Binding-site contacts:
Ligand atom C3 contacts residue LEU131 of chain 5.B at 3.8 Å (hydrophobic).
Ligand atom C7 contacts residue ASP72 of chain 6.B at 3.6 Å.
Ligand atom C5 contacts residue LEU73 of chain 6.B at 3.7 Å (hydrophobic).
Ligand atom C2 contacts residue VAL135 of chain 5.B at 3.5 Å (hydrophobic).
Ligand atom C12 contacts residue ALA37 of chain 6.B at 3.7 Å (hydrophobic).
Ligand atom C2 contacts residue LEU131 of chain 5.B at 4.0 Å (hydrophobic).
Ligand atom C3 contacts residue LEU102 of chain 6.B at 3.6 Å (hydrophobic).
Ligand atom CL contacts residue GLY9 of chain 6.B at 3.3 Å.
Ligand atom C contacts residue LEU73 of chain 6.B at 3.6 Å (hydrophobic).
Ligand atom O contacts residue LEU73 of chain 6.B at 3.6 Å.
Ligand atom CL contacts residue PRO8 of chain 6.B at 3.7 Å.
Ligand atom C13 contacts residue ALA37 of chain 6.B at 3.9 Å (hydrophobic).
Ligand atom C6 contacts residue LEU73 of chain 6.B at 4.0 Å (hydrophobic).
Ligand atom CL contacts residue PHE70 of chain 6.B at 3.9 Å.
Ligand atom C5 contacts residue MET74 of chain 6.B at 4.0 Å (hydrophobic).
Ligand atom O contacts residue MET74 of chain 6.B at 3.1 Å.
Ligand atom C14 contacts residue LEU73 of chain 6.B at 3.6 Å (hydrophobic).
Ligand atom C3 contacts residue GLU134 of chain 5.B at 3.9 Å.
Ligand atom N1 contacts residue MET74 of chain 6.B at 3.0 Å (h-bond).
Ligand atom N contacts residue GLU134 of chain 5.B at 2.8 Å (salt-bridge).
Ligand atom N1 contacts residue LEU73 of chain 6.B at 3.4 Å.
Ligand atom C3 contacts residue VAL135 of chain 5.B at 3.8 Å (hydrophobic).
Ligand atom C1 contacts residue LEU109 of chain 6.B at 3.6 Å (hydrophobic).
Ligand atom C1 contacts residue ASN106 of chain 6.B at 3.1 Å.
Ligand atom O contacts residue LEU109 of chain 6.B at 4.0 Å.
Ligand atom C contacts residue MET74 of chain 6.B at 3.6 Å (hydrophobic).
Ligand atom C5 contacts residue GLU134 of chain 5.B at 3.9 Å.
Ligand atom C6 contacts residue HIS138 of chain 5.B at 3.7 Å.
Ligand atom C4 contacts residue GLU134 of chain 5.B at 3.6 Å.
Ligand atom C1 contacts residue MET105 of chain 6.B at 4.0 Å (hydrophobic).
Ligand atom C2 contacts residue MET105 of chain 6.B at 3.6 Å (hydrophobic).
Ligand atom C13 contacts residue PHE70 of chain 6.B at 3.8 Å (hydrophobic).
Ligand atom C11 contacts residue THR10 of chain 6.B at 4.0 Å.
Ligand atom C11 contacts residue ALA37 of chain 6.B at 3.9 Å (hydrophobic).
Ligand atom C contacts residue ASN106 of chain 6.B at 3.2 Å.
Ligand atom O contacts residue ALA75 of chain 6.B at 3.0 Å (h-bond).
Ligand atom C2 contacts residue LEU102 of chain 6.B at 3.6 Å (hydrophobic).
Ligand atom C4 contacts residue MET74 of chain 6.B at 4.0 Å (hydrophobic).
Ligand atom O contacts residue ASN106 of chain 6.B at 2.7 Å (h-bond).
Ligand atom C14 contacts residue MET74 of chain 6.B at 3.6 Å (hydrophobic).

The protein below binds the small molecule below.
Small molecule (SMILES): Oc1cccc2nc(CCc3cccc(Cl)c3)[nH]c12

Sequence of chain 6.B:
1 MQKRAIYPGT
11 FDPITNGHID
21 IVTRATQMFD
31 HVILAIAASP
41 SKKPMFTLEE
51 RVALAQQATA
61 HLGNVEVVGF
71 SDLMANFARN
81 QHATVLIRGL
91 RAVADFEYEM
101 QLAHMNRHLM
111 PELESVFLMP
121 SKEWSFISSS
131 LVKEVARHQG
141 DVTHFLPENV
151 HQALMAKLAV

Sequence of chain 5.B:
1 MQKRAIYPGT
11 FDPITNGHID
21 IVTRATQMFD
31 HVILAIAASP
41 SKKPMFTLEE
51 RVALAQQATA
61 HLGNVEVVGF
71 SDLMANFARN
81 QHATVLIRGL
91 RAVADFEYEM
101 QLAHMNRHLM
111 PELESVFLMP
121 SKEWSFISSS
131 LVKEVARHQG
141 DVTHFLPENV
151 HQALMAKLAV